Binding-site contacts:
Ligand atom C8 contacts residue 9S41 of chain 4.G at 0.2 Å.
Ligand atom C1 contacts residue TYR324 of chain 4.A at 2.3 Å (hydrophobic).
Ligand atom C2 contacts residue TYR324 of chain 4.A at 1.4 Å (hydrophobic).
Ligand atom O6 contacts residue 9S41 of chain 4.G at 0.7 Å (h-bond).
Ligand atom O9 contacts residue 9S41 of chain 4.G at 0.3 Å (h-bond).
Ligand atom O1A contacts residue ARG290 of chain 4.A at 3.0 Å (salt-bridge).
Ligand atom C2 contacts residue GLU197 of chain 4.A at 3.2 Å.
Ligand atom N5 contacts residue 9S41 of chain 4.G at 0.4 Å (h-bond).
Ligand atom C6 contacts residue 9S41 of chain 4.G at 0.5 Å.
Ligand atom C11 contacts residue 9S41 of chain 4.G at 0.2 Å.
Ligand atom O8 contacts residue GLU196 of chain 4.A at 2.5 Å (salt-bridge).
Ligand atom O6 contacts residue TYR324 of chain 4.A at 2.5 Å (h-bond).
Ligand atom O9 contacts residue GLU196 of chain 4.A at 2.6 Å (salt-bridge).
Ligand atom O8 contacts residue 9S41 of chain 4.G at 0.1 Å (h-bond).
Ligand atom C4 contacts residue 9S41 of chain 4.G at 0.7 Å.
Ligand atom F1 contacts residue TYR324 of chain 4.A at 3.3 Å.
Ligand atom C7 contacts residue 9S41 of chain 4.G at 0.2 Å.
Ligand atom C4 contacts residue TYR324 of chain 4.A at 3.3 Å (hydrophobic).
Ligand atom O1B contacts residue ARG37 of chain 4.A at 2.9 Å (salt-bridge).
Ligand atom F1 contacts residue 9S41 of chain 4.G at 0.3 Å.
Ligand atom O1A contacts residue 9S41 of chain 4.G at 0.6 Å (h-bond).
Ligand atom C6 contacts residue TYR324 of chain 4.A at 3.3 Å (hydrophobic).
Ligand atom C1 contacts residue 9S41 of chain 4.G at 0.7 Å.
Ligand atom O1B contacts residue ARG290 of chain 4.A at 3.0 Å (salt-bridge).
Ligand atom O1B contacts residue 9S41 of chain 4.G at 0.5 Å (h-bond).
Ligand atom O4 contacts residue GLU38 of chain 4.A at 3.0 Å (salt-bridge).
Ligand atom C6 contacts residue GLU197 of chain 4.A at 3.2 Å.
Ligand atom O1B contacts residue TYR324 of chain 4.A at 3.1 Å (h-bond).
Ligand atom C3 contacts residue 9S41 of chain 4.G at 1.1 Å.
Ligand atom O10 contacts residue ARG71 of chain 4.A at 3.1 Å (salt-bridge).
Ligand atom O4 contacts residue 9S41 of chain 4.G at 0.6 Å (h-bond).
Ligand atom O1A contacts residue TYR324 of chain 4.A at 3.0 Å (h-bond).
Ligand atom C9 contacts residue 9S41 of chain 4.G at 0.3 Å.
Ligand atom C2 contacts residue 9S41 of chain 4.G at 1.5 Å.
Ligand atom O1A contacts residue ARG212 of chain 4.A at 3.0 Å (salt-bridge).
Ligand atom O9 contacts residue ALA166 of chain 4.A at 3.3 Å.
Ligand atom C5 contacts residue 9S41 of chain 4.G at 0.5 Å.
Ligand atom O10 contacts residue 9S41 of chain 4.G at 0.3 Å (h-bond).
Ligand atom C3 contacts residue TYR324 of chain 4.A at 2.4 Å (hydrophobic).
Ligand atom C10 contacts residue 9S41 of chain 4.G at 0.3 Å.

A small-molecule ligand and the protein it binds are described below.
Small molecule (SMILES): CC(=O)N[C@@H]1[C@@H](O)[C@@H](F)[C@@H](C(=O)O)O[C@H]1C[C@H](O)CO

Sequence of chain 4.A:
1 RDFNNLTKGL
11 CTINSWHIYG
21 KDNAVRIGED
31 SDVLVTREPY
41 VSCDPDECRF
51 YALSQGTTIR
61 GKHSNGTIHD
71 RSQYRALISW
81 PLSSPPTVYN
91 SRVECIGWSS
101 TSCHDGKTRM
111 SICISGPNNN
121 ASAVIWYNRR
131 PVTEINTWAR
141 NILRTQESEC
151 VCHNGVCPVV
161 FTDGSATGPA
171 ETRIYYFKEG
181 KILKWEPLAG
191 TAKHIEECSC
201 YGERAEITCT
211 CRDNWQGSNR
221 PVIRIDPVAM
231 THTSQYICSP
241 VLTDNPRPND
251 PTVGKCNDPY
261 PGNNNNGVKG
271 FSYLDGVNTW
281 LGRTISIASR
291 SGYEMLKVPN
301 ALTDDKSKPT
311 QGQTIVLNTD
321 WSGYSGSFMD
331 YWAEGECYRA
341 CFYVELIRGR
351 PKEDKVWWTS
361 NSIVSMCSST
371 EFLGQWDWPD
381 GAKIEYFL